Sequence of chain 1.A:
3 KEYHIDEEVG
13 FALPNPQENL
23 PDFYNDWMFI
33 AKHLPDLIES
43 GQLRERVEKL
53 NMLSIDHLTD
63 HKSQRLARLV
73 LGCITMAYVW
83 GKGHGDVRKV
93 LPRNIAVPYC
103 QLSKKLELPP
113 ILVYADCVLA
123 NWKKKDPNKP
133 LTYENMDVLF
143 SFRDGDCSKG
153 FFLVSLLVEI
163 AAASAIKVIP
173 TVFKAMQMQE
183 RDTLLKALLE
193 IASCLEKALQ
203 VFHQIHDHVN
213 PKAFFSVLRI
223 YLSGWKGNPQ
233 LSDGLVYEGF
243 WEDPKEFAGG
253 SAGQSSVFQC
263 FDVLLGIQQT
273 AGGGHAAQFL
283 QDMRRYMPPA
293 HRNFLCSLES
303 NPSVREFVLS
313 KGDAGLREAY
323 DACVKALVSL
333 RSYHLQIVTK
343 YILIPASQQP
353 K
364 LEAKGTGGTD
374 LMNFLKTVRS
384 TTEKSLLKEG

A protein and the small-molecule ligand that binds it are described below.
Small molecule (SMILES): N[C@@H](Cc1c[nH]c2ccccc12)C(=O)O

Binding-site contacts:
Ligand atom NE1 contacts residue PHE153 of chain 1.A at 3.3 Å.
Ligand atom O contacts residue PHE216 of chain 1.A at 3.3 Å.
Ligand atom CG contacts residue PHE153 of chain 1.A at 3.4 Å (hydrophobic).
Ligand atom C contacts residue ILE344 of chain 1.A at 3.9 Å (hydrophobic).
Ligand atom N contacts residue THR369 of chain 1.A at 2.8 Å (h-bond).
Ligand atom CZ2 contacts residue ALA254 of chain 1.A at 3.9 Å (hydrophobic).
Ligand atom O contacts residue HEM1 of chain 1.D at 3.9 Å.
Ligand atom NE1 contacts residue CYN1 of chain 1.C at 3.2 Å.
Ligand atom CB contacts residue PHE216 of chain 1.A at 3.9 Å (hydrophobic).
Ligand atom CZ3 contacts residue SER253 of chain 1.A at 3.6 Å.
Ligand atom CE3 contacts residue LEU224 of chain 1.A at 3.8 Å (hydrophobic).
Ligand atom CA contacts residue THR369 of chain 1.A at 3.4 Å.
Ligand atom CE2 contacts residue ALA254 of chain 1.A at 3.9 Å (hydrophobic).
Ligand atom CE3 contacts residue GLY252 of chain 1.A at 3.2 Å.
Ligand atom CD2 contacts residue PHE153 of chain 1.A at 3.5 Å (hydrophobic).
Ligand atom CZ3 contacts residue GLY252 of chain 1.A at 3.4 Å.
Ligand atom N contacts residue HEM1 of chain 1.D at 2.9 Å (h-bond).
Ligand atom C contacts residue ARG221 of chain 1.A at 3.5 Å.
Ligand atom OXT contacts residue THR369 of chain 1.A at 2.9 Å (h-bond).
Ligand atom OXT contacts residue ARG221 of chain 1.A at 3.4 Å (salt-bridge).
Ligand atom CD1 contacts residue HEM1 of chain 1.D at 3.8 Å.
Ligand atom CE3 contacts residue SER253 of chain 1.A at 3.8 Å.
Ligand atom OXT contacts residue HEM1 of chain 1.D at 3.8 Å.
Ligand atom CZ3 contacts residue LEU224 of chain 1.A at 3.9 Å (hydrophobic).
Ligand atom CH2 contacts residue CYS119 of chain 1.A at 3.8 Å (hydrophobic).
Ligand atom CB contacts residue THR369 of chain 1.A at 3.5 Å.
Ligand atom N contacts residue CYN1 of chain 1.C at 3.1 Å (h-bond).
Ligand atom CD1 contacts residue PHE153 of chain 1.A at 3.3 Å (hydrophobic).
Ligand atom CE2 contacts residue CYN1 of chain 1.C at 3.9 Å.
Ligand atom CD1 contacts residue CYN1 of chain 1.C at 3.1 Å.
Ligand atom CG contacts residue CYN1 of chain 1.C at 3.5 Å.
Ligand atom O contacts residue ILE344 of chain 1.A at 3.4 Å.
Ligand atom OXT contacts residue GLY368 of chain 1.A at 3.6 Å.
Ligand atom CE2 contacts residue PHE153 of chain 1.A at 3.4 Å (hydrophobic).
Ligand atom O contacts residue ARG221 of chain 1.A at 2.8 Å (salt-bridge).
Ligand atom CA contacts residue HEM1 of chain 1.D at 3.8 Å.
Ligand atom C contacts residue THR369 of chain 1.A at 3.5 Å.
Ligand atom CH2 contacts residue TYR116 of chain 1.A at 3.7 Å (hydrophobic).
Ligand atom CA contacts residue CYN1 of chain 1.C at 3.8 Å.
Ligand atom CZ2 contacts residue TYR116 of chain 1.A at 3.6 Å (hydrophobic).